Sequence of chain 1.A:
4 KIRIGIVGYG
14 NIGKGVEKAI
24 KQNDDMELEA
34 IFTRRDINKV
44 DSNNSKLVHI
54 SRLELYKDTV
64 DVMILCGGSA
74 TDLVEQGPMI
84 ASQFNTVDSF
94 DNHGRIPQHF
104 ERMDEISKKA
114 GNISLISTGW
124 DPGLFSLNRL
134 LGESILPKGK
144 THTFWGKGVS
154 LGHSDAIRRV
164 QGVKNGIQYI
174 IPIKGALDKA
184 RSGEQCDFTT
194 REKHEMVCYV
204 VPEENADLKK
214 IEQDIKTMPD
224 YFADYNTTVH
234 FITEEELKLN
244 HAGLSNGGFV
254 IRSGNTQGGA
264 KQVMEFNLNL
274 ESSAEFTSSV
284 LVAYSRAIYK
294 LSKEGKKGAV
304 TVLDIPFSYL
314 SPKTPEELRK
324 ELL

Binding-site contacts:
Ligand atom C5 contacts residue THR146 of chain 1.A at 3.8 Å.
Ligand atom O4 contacts residue LYS196 of chain 1.A at 3.1 Å (salt-bridge).
Ligand atom O4 contacts residue THR146 of chain 1.A at 3.2 Å (h-bond).
Ligand atom C6 contacts residue THR146 of chain 1.A at 4.2 Å.
Ligand atom O contacts residue HIS96 of chain 1.A at 4.5 Å.
Ligand atom OXT contacts residue LEU325 of chain 1.B at 4.1 Å.
Ligand atom O3 contacts residue HIS145 of chain 1.A at 4.2 Å.
Ligand atom CA contacts residue HIS96 of chain 1.A at 3.6 Å.
Ligand atom C contacts residue HIS96 of chain 1.A at 4.3 Å.
Ligand atom C7 contacts residue HIS145 of chain 1.A at 4.5 Å.
Ligand atom O4 contacts residue THR144 of chain 1.A at 4.1 Å.
Ligand atom C contacts residue LEU326 of chain 1.B at 4.3 Å (hydrophobic).
Ligand atom O contacts residue GLU324 of chain 1.B at 4.3 Å.
Ligand atom OXT contacts residue GLU324 of chain 1.B at 2.9 Å (salt-bridge).
Ligand atom O3 contacts residue THR144 of chain 1.A at 3.8 Å.
Ligand atom O4 contacts residue HIS145 of chain 1.A at 4.0 Å.
Ligand atom C contacts residue GLU324 of chain 1.B at 3.7 Å.
Ligand atom C7 contacts residue THR146 of chain 1.A at 3.5 Å.
Ligand atom OXT contacts residue LEU326 of chain 1.B at 3.7 Å.
Ligand atom C5 contacts residue ARG132 of chain 1.A at 3.4 Å.
Ligand atom C3 contacts residue LEU325 of chain 1.B at 4.2 Å (hydrophobic).
Ligand atom OXT contacts residue HIS96 of chain 1.A at 4.4 Å.
Ligand atom C3 contacts residue GLU324 of chain 1.B at 4.5 Å.
Ligand atom C3 contacts residue ARG132 of chain 1.A at 3.4 Å.
Ligand atom C7 contacts residue THR144 of chain 1.A at 4.3 Å.
Ligand atom C4 contacts residue ARG132 of chain 1.A at 4.1 Å.
Ligand atom O3 contacts residue ARG132 of chain 1.A at 4.2 Å.
Ligand atom OXT contacts residue LYS323 of chain 1.B at 3.9 Å.
Ligand atom CA contacts residue ARG132 of chain 1.A at 4.2 Å.
Ligand atom O3 contacts residue THR146 of chain 1.A at 3.1 Å (h-bond).
Ligand atom C7 contacts residue LYS196 of chain 1.A at 4.3 Å.
Ligand atom N contacts residue HIS96 of chain 1.A at 3.2 Å.
Ligand atom CA contacts residue LEU326 of chain 1.B at 4.1 Å (hydrophobic).

A protein and the small-molecule ligand that binds it are described below.
Small molecule (SMILES): N[C@H](CCC[C@H](N)C(=O)O)C(=O)O

Sequence of chain 1.B:
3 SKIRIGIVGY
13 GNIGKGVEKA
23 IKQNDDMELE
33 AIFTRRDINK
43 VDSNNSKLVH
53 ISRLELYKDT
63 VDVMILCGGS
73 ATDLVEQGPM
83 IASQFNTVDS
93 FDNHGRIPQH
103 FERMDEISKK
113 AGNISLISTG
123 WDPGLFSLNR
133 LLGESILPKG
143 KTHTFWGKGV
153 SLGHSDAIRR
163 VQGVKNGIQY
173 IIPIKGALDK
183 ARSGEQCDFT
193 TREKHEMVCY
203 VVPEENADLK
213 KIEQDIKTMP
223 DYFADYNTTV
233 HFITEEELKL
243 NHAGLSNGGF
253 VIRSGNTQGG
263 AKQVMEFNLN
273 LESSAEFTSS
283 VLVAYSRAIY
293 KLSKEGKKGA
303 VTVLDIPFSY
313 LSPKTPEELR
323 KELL